Sequence of chain 1.A:
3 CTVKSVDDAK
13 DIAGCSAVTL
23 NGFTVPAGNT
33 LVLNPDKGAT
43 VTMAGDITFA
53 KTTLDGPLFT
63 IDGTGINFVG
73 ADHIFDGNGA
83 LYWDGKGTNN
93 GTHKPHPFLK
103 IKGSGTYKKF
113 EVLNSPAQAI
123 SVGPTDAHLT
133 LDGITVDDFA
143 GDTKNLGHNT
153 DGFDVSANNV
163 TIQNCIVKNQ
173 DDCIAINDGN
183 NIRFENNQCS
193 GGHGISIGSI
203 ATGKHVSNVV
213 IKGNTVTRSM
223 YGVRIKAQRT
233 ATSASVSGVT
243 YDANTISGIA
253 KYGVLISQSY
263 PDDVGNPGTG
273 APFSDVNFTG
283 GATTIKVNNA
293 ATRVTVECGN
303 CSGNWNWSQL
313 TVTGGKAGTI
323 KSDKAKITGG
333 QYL

Binding-site contacts:
Ligand atom C7 contacts residue ASN91 of chain 1.A at 3.7 Å.
Ligand atom O7 contacts residue ASN92 of chain 1.A at 2.9 Å (h-bond).
Ligand atom O5 contacts residue ASN92 of chain 1.A at 2.4 Å (h-bond).
Ligand atom C1 contacts residue ASN92 of chain 1.A at 1.5 Å.
Ligand atom C3 contacts residue ASN92 of chain 1.A at 3.7 Å.
Ligand atom C7 contacts residue ASN92 of chain 1.A at 2.9 Å.
Ligand atom C8 contacts residue ASN91 of chain 1.A at 3.6 Å.
Ligand atom C8 contacts residue ASN92 of chain 1.A at 4.0 Å.
Ligand atom O7 contacts residue ASN91 of chain 1.A at 3.6 Å (h-bond).
Ligand atom C4 contacts residue ASN92 of chain 1.A at 4.2 Å.
Ligand atom N2 contacts residue ASN92 of chain 1.A at 2.6 Å (h-bond).
Ligand atom C2 contacts residue ASN92 of chain 1.A at 2.4 Å.
Ligand atom C5 contacts residue ASN92 of chain 1.A at 3.7 Å.

A small-molecule ligand and the protein it binds are described below.
Small molecule (SMILES): CC(=O)N[C@@H]1[C@@H](O)[C@H](O)[C@@H](CO)O[C@H]1O